Sequence of chain 1.D:
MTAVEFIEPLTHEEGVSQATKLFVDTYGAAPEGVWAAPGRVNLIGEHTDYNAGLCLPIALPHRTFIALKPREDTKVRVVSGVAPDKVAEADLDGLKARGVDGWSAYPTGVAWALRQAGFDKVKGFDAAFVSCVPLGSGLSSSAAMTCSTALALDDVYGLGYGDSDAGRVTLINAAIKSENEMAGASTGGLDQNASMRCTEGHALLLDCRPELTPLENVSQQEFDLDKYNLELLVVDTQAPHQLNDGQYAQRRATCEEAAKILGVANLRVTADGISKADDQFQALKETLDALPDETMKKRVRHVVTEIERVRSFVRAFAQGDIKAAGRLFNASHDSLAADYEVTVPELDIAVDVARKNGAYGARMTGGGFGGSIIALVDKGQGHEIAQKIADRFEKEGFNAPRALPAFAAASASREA

A protein and the small-molecule ligand that binds it are described below.
Small molecule (SMILES): OC[C@H]1O[C@H](O)[C@H](O)[C@@H](O)[C@H]1O

Binding-site contacts:
Ligand atom O5 contacts residue TYR248 of chain 1.D at 3.2 Å.
Ligand atom O4 contacts residue TYR248 of chain 1.D at 2.7 Å (h-bond).
Ligand atom O6 contacts residue ASN42 of chain 1.D at 4.1 Å.
Ligand atom O6 contacts residue LEU190 of chain 1.D at 4.0 Å.
Ligand atom O6 contacts residue GLU46 of chain 1.D at 2.3 Å (salt-bridge).
Ligand atom C6 contacts residue GLY367 of chain 1.D at 4.1 Å.
Ligand atom C2 contacts residue TYR248 of chain 1.D at 3.4 Å (hydrophobic).
Ligand atom O3 contacts residue TYR248 of chain 1.D at 3.6 Å (h-bond).
Ligand atom C1 contacts residue GLY367 of chain 1.D at 3.9 Å.
Ligand atom O3 contacts residue ASP49 of chain 1.D at 2.7 Å (salt-bridge).
Ligand atom O6 contacts residue GLY366 of chain 1.D at 4.0 Å.
Ligand atom C3 contacts residue ASP191 of chain 1.D at 3.7 Å.
Ligand atom C5 contacts residue TYR248 of chain 1.D at 4.2 Å (hydrophobic).
Ligand atom O1 contacts residue ARG40 of chain 1.D at 2.9 Å (salt-bridge).
Ligand atom O5 contacts residue GLY367 of chain 1.D at 3.3 Å.
Ligand atom O2 contacts residue ASP191 of chain 1.D at 2.9 Å (salt-bridge).
Ligand atom C2 contacts residue THR187 of chain 1.D at 3.7 Å.
Ligand atom C2 contacts residue ASP191 of chain 1.D at 3.9 Å.
Ligand atom O6 contacts residue HIS47 of chain 1.D at 3.0 Å (h-bond).
Ligand atom O1 contacts residue GLY367 of chain 1.D at 3.8 Å.
Ligand atom C4 contacts residue TYR248 of chain 1.D at 3.8 Å (hydrophobic).
Ligand atom C3 contacts residue ASP49 of chain 1.D at 3.3 Å.
Ligand atom C3 contacts residue THR187 of chain 1.D at 3.9 Å.
Ligand atom C3 contacts residue TYR248 of chain 1.D at 3.8 Å (hydrophobic).
Ligand atom C1 contacts residue TYR248 of chain 1.D at 3.5 Å (hydrophobic).
Ligand atom C3 contacts residue GLY188 of chain 1.D at 3.9 Å.
Ligand atom O3 contacts residue GLY189 of chain 1.D at 3.5 Å (h-bond).
Ligand atom O5 contacts residue GLY366 of chain 1.D at 3.9 Å.
Ligand atom O4 contacts residue ASP49 of chain 1.D at 2.5 Å (salt-bridge).
Ligand atom C6 contacts residue GLY366 of chain 1.D at 3.7 Å.
Ligand atom O4 contacts residue TYR50 of chain 1.D at 3.7 Å.
Ligand atom O2 contacts residue THR187 of chain 1.D at 2.7 Å (h-bond).
Ligand atom O1 contacts residue ASP191 of chain 1.D at 3.4 Å (salt-bridge).
Ligand atom C4 contacts residue ASP49 of chain 1.D at 3.0 Å.
Ligand atom C1 contacts residue ASP191 of chain 1.D at 4.2 Å.
Ligand atom O3 contacts residue THR187 of chain 1.D at 3.1 Å (h-bond).
Ligand atom C6 contacts residue HIS47 of chain 1.D at 3.5 Å.
Ligand atom C5 contacts residue GLU46 of chain 1.D at 3.9 Å.
Ligand atom O3 contacts residue GLY188 of chain 1.D at 2.6 Å (h-bond).
Ligand atom C6 contacts residue GLU46 of chain 1.D at 3.2 Å.